This small molecule binds to this protein.
Small molecule (SMILES): CC[C@H](C)[C@H](NC(=O)[C@H](CCCCN)NC(=O)[C@H](CC1=NC=NC1)NC(=O)[C@H](C)N)C(=O)N[C@@H](CC(C)C)C(=O)N[C@@H](CC1=NC=NC1)C(=O)N[C@@H](CCCN=C(N)N)C(=O)N[C@@H](CC(C)C)C(=O)N[C@@H](CC(C)C)C(=O)N[C@@H](CCC(N)=O)C(=O)N[C@H](C=O)CCC(=O)O

Binding-site contacts:
Ligand atom N contacts residue GLU259 of chain 1.C at 2.6 Å (salt-bridge).
Ligand atom C contacts residue LYS91 of chain 1.C at 3.9 Å.
Ligand atom ND1 contacts residue GLN101 of chain 1.C at 2.9 Å (h-bond).
Ligand atom N contacts residue PRO255 of chain 1.C at 4.1 Å.
Ligand atom CB contacts residue GLU259 of chain 1.C at 3.8 Å.
Ligand atom CG contacts residue GLN104 of chain 1.C at 4.1 Å.
Ligand atom CG contacts residue LEU256 of chain 1.C at 4.1 Å (hydrophobic).
Ligand atom CE1 contacts residue GLN101 of chain 1.C at 3.4 Å.
Ligand atom O contacts residue LYS91 of chain 1.C at 2.7 Å (salt-bridge).
Ligand atom CD1 contacts residue GLU259 of chain 1.C at 4.1 Å.
Ligand atom CD2 contacts residue LYS91 of chain 1.C at 4.0 Å.
Ligand atom C contacts residue GLU259 of chain 1.C at 3.6 Å.
Ligand atom C contacts residue LYS91 of chain 1.C at 3.4 Å.
Ligand atom CG contacts residue GLU259 of chain 1.C at 4.0 Å.
Ligand atom CD1 contacts residue GLN104 of chain 1.C at 3.8 Å.
Ligand atom C contacts residue GLU259 of chain 1.C at 3.8 Å.
Ligand atom N contacts residue GLU259 of chain 1.C at 3.4 Å (salt-bridge).
Ligand atom O contacts residue MET97 of chain 1.C at 4.0 Å.
Ligand atom CD2 contacts residue VAL87 of chain 1.C at 4.0 Å (hydrophobic).
Ligand atom CD1 contacts residue LYS109 of chain 1.C at 3.8 Å.
Ligand atom CD2 contacts residue LEU108 of chain 1.C at 4.1 Å (hydrophobic).
Ligand atom CD2 contacts residue GLN104 of chain 1.C at 3.9 Å.
Ligand atom CD1 contacts residue LEU260 of chain 1.C at 3.8 Å (hydrophobic).
Ligand atom N contacts residue GLU259 of chain 1.C at 3.3 Å (salt-bridge).
Ligand atom CB contacts residue LEU256 of chain 1.C at 4.1 Å (hydrophobic).
Ligand atom N contacts residue LYS258 of chain 1.C at 4.1 Å.
Ligand atom CA contacts residue GLU259 of chain 1.C at 3.3 Å.
Ligand atom CB contacts residue GLU259 of chain 1.C at 3.3 Å.
Ligand atom CB contacts residue VAL87 of chain 1.C at 4.0 Å (hydrophobic).
Ligand atom CD2 contacts residue LEU256 of chain 1.C at 3.9 Å (hydrophobic).
Ligand atom CD1 contacts residue PRO255 of chain 1.C at 3.8 Å (hydrophobic).
Ligand atom CA contacts residue GLU259 of chain 1.C at 3.5 Å.
Ligand atom CG1 contacts residue LEU256 of chain 1.C at 3.9 Å (hydrophobic).
Ligand atom CD1 contacts residue ILE105 of chain 1.C at 3.9 Å (hydrophobic).
Ligand atom CD2 contacts residue PHE96 of chain 1.C at 4.0 Å (hydrophobic).
Ligand atom CG1 contacts residue PRO255 of chain 1.C at 3.7 Å (hydrophobic).
Ligand atom O contacts residue PRO255 of chain 1.C at 3.2 Å (h-bond).
Ligand atom CG contacts residue GLN101 of chain 1.C at 3.9 Å.
Ligand atom CG1 contacts residue GLU259 of chain 1.C at 3.6 Å.
Ligand atom CD1 contacts residue LEU256 of chain 1.C at 3.9 Å (hydrophobic).

Sequence of chain 1.C:
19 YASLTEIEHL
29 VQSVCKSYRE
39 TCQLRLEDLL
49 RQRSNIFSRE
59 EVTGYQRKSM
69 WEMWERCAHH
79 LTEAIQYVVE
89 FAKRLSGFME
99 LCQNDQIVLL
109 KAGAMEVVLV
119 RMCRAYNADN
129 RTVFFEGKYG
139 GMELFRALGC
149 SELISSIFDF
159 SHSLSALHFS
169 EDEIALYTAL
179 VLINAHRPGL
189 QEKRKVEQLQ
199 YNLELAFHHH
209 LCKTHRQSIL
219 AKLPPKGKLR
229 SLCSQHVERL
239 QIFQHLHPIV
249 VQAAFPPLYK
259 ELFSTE